The protein below binds the small molecule below.
Small molecule (SMILES): CCCOc1ccc(S(N)(=O)=O)cc1

Sequence of chain 1.A:
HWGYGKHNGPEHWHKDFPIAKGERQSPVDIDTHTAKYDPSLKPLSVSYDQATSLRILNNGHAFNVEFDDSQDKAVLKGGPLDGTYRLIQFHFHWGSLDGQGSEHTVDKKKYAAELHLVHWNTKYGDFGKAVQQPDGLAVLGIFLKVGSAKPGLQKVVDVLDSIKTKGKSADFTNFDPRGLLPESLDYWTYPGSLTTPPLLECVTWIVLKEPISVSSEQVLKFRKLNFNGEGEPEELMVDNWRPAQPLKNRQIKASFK

Binding-site contacts:
Ligand atom SAG contacts residue HIS94 of chain 1.A at 3.9 Å.
Ligand atom CAA contacts residue LEU197 of chain 1.A at 3.9 Å (hydrophobic).
Ligand atom OAJ contacts residue ZN1 of chain 1.B at 3.0 Å.
Ligand atom OAI contacts residue SER196 of chain 1.A at 4.1 Å.
Ligand atom OAJ contacts residue VAL142 of chain 1.A at 3.8 Å.
Ligand atom CAE contacts residue LEU197 of chain 1.A at 4.0 Å (hydrophobic).
Ligand atom CAB contacts residue VAL121 of chain 1.A at 3.9 Å (hydrophobic).
Ligand atom OAJ contacts residue VAL121 of chain 1.A at 3.9 Å.
Ligand atom OAJ contacts residue HIS119 of chain 1.A at 3.4 Å (h-bond).
Ligand atom OAI contacts residue LEU197 of chain 1.A at 3.3 Å.
Ligand atom NAK contacts residue HIS119 of chain 1.A at 3.4 Å (h-bond).
Ligand atom OAJ contacts residue HIS94 of chain 1.A at 3.4 Å.
Ligand atom SAG contacts residue HIS119 of chain 1.A at 3.9 Å.
Ligand atom OAH contacts residue PHE130 of chain 1.A at 3.7 Å.
Ligand atom NAK contacts residue HIS96 of chain 1.A at 3.3 Å (h-bond).
Ligand atom CAN contacts residue PRO201 of chain 1.A at 4.1 Å (hydrophobic).
Ligand atom OAJ contacts residue TRP208 of chain 1.A at 4.0 Å.
Ligand atom NAK contacts residue THR198 of chain 1.A at 2.8 Å (h-bond).
Ligand atom CAF contacts residue LEU197 of chain 1.A at 3.9 Å (hydrophobic).
Ligand atom SAG contacts residue THR198 of chain 1.A at 3.9 Å.
Ligand atom CAC contacts residue LEU197 of chain 1.A at 3.8 Å (hydrophobic).
Ligand atom NAK contacts residue ZN1 of chain 1.B at 1.9 Å.
Ligand atom CAC contacts residue GLN92 of chain 1.A at 4.2 Å.
Ligand atom CAB contacts residue LEU197 of chain 1.A at 3.8 Å (hydrophobic).
Ligand atom CAF contacts residue THR199 of chain 1.A at 3.6 Å.
Ligand atom CAN contacts residue LEU197 of chain 1.A at 3.9 Å (hydrophobic).
Ligand atom SAG contacts residue ZN1 of chain 1.B at 3.0 Å.
Ligand atom CAB contacts residue HIS94 of chain 1.A at 4.2 Å.
Ligand atom CAA contacts residue HIS94 of chain 1.A at 4.1 Å.
Ligand atom OAI contacts residue THR198 of chain 1.A at 3.0 Å (h-bond).
Ligand atom OAI contacts residue ZN1 of chain 1.B at 4.1 Å.
Ligand atom NAK contacts residue HIS94 of chain 1.A at 3.3 Å (h-bond).
Ligand atom CAD contacts residue LEU197 of chain 1.A at 3.9 Å (hydrophobic).
Ligand atom CAN contacts residue PHE130 of chain 1.A at 3.8 Å (hydrophobic).
Ligand atom OAI contacts residue TRP208 of chain 1.A at 3.5 Å.
Ligand atom NAK contacts residue GLU106 of chain 1.A at 4.2 Å.
Ligand atom CAE contacts residue GOL1 of chain 1.E at 3.9 Å.
Ligand atom CAM contacts residue PHE130 of chain 1.A at 4.1 Å (hydrophobic).
Ligand atom CAD contacts residue GOL1 of chain 1.E at 4.1 Å.
Ligand atom CAE contacts residue THR199 of chain 1.A at 3.4 Å.